Sequence of chain 1.C:
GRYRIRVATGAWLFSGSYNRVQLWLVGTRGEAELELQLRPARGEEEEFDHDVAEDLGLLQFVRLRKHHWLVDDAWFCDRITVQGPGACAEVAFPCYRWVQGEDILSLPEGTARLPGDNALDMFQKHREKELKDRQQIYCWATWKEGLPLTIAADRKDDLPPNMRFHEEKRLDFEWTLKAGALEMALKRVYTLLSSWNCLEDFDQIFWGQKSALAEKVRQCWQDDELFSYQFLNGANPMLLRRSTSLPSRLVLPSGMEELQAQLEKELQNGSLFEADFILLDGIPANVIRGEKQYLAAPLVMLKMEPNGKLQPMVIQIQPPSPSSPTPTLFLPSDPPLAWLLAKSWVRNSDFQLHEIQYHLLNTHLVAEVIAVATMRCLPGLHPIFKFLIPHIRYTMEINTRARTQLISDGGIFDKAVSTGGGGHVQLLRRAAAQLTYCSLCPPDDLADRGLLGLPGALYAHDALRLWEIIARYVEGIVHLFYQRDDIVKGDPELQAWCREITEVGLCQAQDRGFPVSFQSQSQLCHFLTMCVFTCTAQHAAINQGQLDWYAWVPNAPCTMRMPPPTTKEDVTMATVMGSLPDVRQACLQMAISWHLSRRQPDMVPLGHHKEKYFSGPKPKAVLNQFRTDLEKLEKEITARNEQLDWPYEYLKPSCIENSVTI

A small-molecule ligand and the protein it binds are described below.
Small molecule (SMILES): COc1cccc(CNc2ccc(S(=O)(=O)Nc3nc4ccccc4s3)cc2)c1O

Binding-site contacts:
Ligand atom O2 contacts residue LYS422 of chain 1.C at 3.6 Å.
Ligand atom C3 contacts residue ACD1 of chain 1.O at 3.8 Å.
Ligand atom O2 contacts residue ARG591 of chain 1.C at 4.0 Å.
Ligand atom O3 contacts residue ARG591 of chain 1.C at 3.3 Å (salt-bridge).
Ligand atom N2 contacts residue ARG591 of chain 1.C at 3.9 Å.
Ligand atom C2 contacts residue ALA598 of chain 1.C at 3.6 Å (hydrophobic).
Ligand atom C contacts residue THR183 of chain 1.C at 3.4 Å.
Ligand atom C2 contacts residue ILE599 of chain 1.C at 3.8 Å (hydrophobic).
Ligand atom C contacts residue GLY187 of chain 1.C at 3.7 Å.
Ligand atom C1 contacts residue ALA598 of chain 1.C at 3.8 Å (hydrophobic).
Ligand atom C6 contacts residue LEU184 of chain 1.C at 3.6 Å (hydrophobic).
Ligand atom C3 contacts residue ILE599 of chain 1.C at 3.5 Å (hydrophobic).
Ligand atom S contacts residue ARG591 of chain 1.C at 3.9 Å.
Ligand atom C6 contacts residue ALA188 of chain 1.C at 4.1 Å (hydrophobic).
Ligand atom O contacts residue GLY187 of chain 1.C at 3.3 Å.
Ligand atom C13 contacts residue MET191 of chain 1.C at 3.8 Å (hydrophobic).
Ligand atom O1 contacts residue ALA188 of chain 1.C at 3.1 Å (h-bond).
Ligand atom C contacts residue LEU184 of chain 1.C at 3.7 Å (hydrophobic).
Ligand atom O1 contacts residue GLY187 of chain 1.C at 3.8 Å.
Ligand atom O3 contacts residue ARG195 of chain 1.C at 2.9 Å (salt-bridge).
Ligand atom C4 contacts residue ILE419 of chain 1.C at 3.6 Å (hydrophobic).
Ligand atom C9 contacts residue ILE419 of chain 1.C at 4.1 Å (hydrophobic).
Ligand atom O2 contacts residue ARG296 of chain 1.C at 3.6 Å.
Ligand atom O1 contacts residue LEU184 of chain 1.C at 2.4 Å (h-bond).
Ligand atom O contacts residue ALA188 of chain 1.C at 3.9 Å.
Ligand atom C12 contacts residue LEU595 of chain 1.C at 3.9 Å (hydrophobic).
Ligand atom O contacts residue LEU184 of chain 1.C at 3.8 Å.
Ligand atom C13 contacts residue LEU595 of chain 1.C at 4.0 Å (hydrophobic).
Ligand atom S1 contacts residue ARG591 of chain 1.C at 3.7 Å.
Ligand atom N contacts residue ILE419 of chain 1.C at 4.1 Å.
Ligand atom C14 contacts residue ARG591 of chain 1.C at 3.3 Å.
Ligand atom C contacts residue HIS602 of chain 1.C at 3.6 Å.
Ligand atom C3 contacts residue LEU595 of chain 1.C at 3.6 Å (hydrophobic).
Ligand atom C6 contacts residue MET191 of chain 1.C at 3.9 Å (hydrophobic).
Ligand atom N1 contacts residue ARG591 of chain 1.C at 3.3 Å (salt-bridge).
Ligand atom O contacts residue ALA598 of chain 1.C at 3.6 Å.
Ligand atom S1 contacts residue ARG195 of chain 1.C at 2.9 Å (salt-bridge).
Ligand atom C contacts residue ALA598 of chain 1.C at 3.9 Å (hydrophobic).
Ligand atom C4 contacts residue LEU595 of chain 1.C at 3.8 Å (hydrophobic).
Ligand atom C3 contacts residue ILE419 of chain 1.C at 3.8 Å (hydrophobic).